Sequence of chain 2.B:
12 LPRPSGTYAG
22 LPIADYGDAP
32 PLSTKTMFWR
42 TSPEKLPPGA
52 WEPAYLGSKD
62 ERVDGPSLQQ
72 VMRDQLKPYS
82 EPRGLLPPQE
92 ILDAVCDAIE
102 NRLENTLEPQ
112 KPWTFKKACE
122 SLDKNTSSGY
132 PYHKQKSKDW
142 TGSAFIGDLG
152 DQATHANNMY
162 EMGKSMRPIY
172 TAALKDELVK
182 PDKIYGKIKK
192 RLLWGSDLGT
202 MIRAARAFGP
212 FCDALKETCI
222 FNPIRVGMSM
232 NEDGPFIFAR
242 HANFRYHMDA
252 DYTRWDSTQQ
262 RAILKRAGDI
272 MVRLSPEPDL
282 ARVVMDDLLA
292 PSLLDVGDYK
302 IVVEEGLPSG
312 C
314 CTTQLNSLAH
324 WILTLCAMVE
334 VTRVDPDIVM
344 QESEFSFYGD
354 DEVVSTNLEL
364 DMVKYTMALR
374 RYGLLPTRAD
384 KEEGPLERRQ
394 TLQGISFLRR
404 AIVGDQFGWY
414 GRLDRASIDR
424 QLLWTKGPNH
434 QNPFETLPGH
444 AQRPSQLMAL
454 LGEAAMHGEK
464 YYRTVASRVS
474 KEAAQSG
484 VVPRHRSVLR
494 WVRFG

A small-molecule ligand and the protein it binds are described below.
Small molecule (SMILES): O=C(Nc1cccc(C(=O)Nc2ccc(S(=O)(=O)O)c3cc(S(=O)(=O)O)cc(S(=O)(=O)O)c23)c1)Nc1cccc(C(=O)Nc2ccc(S(=O)(=O)O)c3cc(S(=O)(=O)O)cc(S(=O)(=O)O)c23)c1

Binding-site contacts:
Ligand atom CBD contacts residue ASP75 of chain 2.B at 3.5 Å.
Ligand atom OAU contacts residue LYS181 of chain 2.B at 3.3 Å (salt-bridge).
Ligand atom CCD contacts residue TRP52 of chain 2.B at 3.6 Å (hydrophobic).
Ligand atom NBM contacts residue SO41 of chain 2.H at 3.5 Å (h-bond).
Ligand atom CBV contacts residue LYS184 of chain 2.B at 3.6 Å.
Ligand atom CCG contacts residue LYS78 of chain 2.B at 3.4 Å.
Ligand atom CCF contacts residue TRP52 of chain 2.B at 3.3 Å (hydrophobic).
Ligand atom OAB contacts residue LYS190 of chain 2.B at 3.2 Å.
Ligand atom OAQ contacts residue TRP52 of chain 2.B at 3.6 Å.
Ligand atom SCK contacts residue LYS188 of chain 2.B at 3.7 Å.
Ligand atom OAA contacts residue GLN76 of chain 2.B at 3.4 Å (h-bond).
Ligand atom OAG contacts residue LYS181 of chain 2.B at 2.9 Å (salt-bridge).
Ligand atom CBX contacts residue TRP52 of chain 2.B at 3.4 Å (hydrophobic).
Ligand atom CCE contacts residue LYS78 of chain 2.B at 3.4 Å.
Ligand atom CCH contacts residue TRP52 of chain 2.B at 3.4 Å (hydrophobic).
Ligand atom NBN contacts residue ASP75 of chain 2.B at 3.4 Å (salt-bridge).
Ligand atom OAR contacts residue LYS188 of chain 2.B at 3.6 Å (salt-bridge).
Ligand atom CBI contacts residue LYS181 of chain 2.B at 3.6 Å.
Ligand atom OAT contacts residue PRO79 of chain 2.B at 3.6 Å.
Ligand atom CBJ contacts residue LYS78 of chain 2.B at 3.5 Å.
Ligand atom CBK contacts residue TRP52 of chain 2.B at 3.3 Å (hydrophobic).
Ligand atom CBB contacts residue ASP75 of chain 2.B at 3.3 Å.
Ligand atom OAI contacts residue LYS78 of chain 2.B at 3.5 Å.
Ligand atom NBL contacts residue SO41 of chain 2.H at 3.3 Å (h-bond).
Ligand atom OAC contacts residue ARG192 of chain 2.B at 3.2 Å (salt-bridge).
Ligand atom SCN contacts residue LYS184 of chain 2.B at 3.0 Å (salt-bridge).
Ligand atom CAV contacts residue ARG255 of chain 2.B at 3.5 Å.
Ligand atom OAU contacts residue LYS184 of chain 2.B at 2.8 Å (salt-bridge).
Ligand atom OAK contacts residue ARG423 of chain 2.B at 3.6 Å.
Ligand atom CBA contacts residue GLU178 of chain 2.B at 3.4 Å.
Ligand atom CBT contacts residue LYS184 of chain 2.B at 3.3 Å.
Ligand atom OAO contacts residue LYS181 of chain 2.B at 3.4 Å (salt-bridge).
Ligand atom OAM contacts residue ARG255 of chain 2.B at 2.8 Å (salt-bridge).
Ligand atom OAO contacts residue LYS184 of chain 2.B at 3.4 Å (salt-bridge).
Ligand atom OAN contacts residue LYS184 of chain 2.B at 2.5 Å (salt-bridge).
Ligand atom OAS contacts residue ARG402 of chain 2.B at 3.2 Å.
Ligand atom CBI contacts residue TRP52 of chain 2.B at 3.5 Å (hydrophobic).
Ligand atom CAX contacts residue SO41 of chain 2.H at 3.6 Å.
Ligand atom OAH contacts residue LYS188 of chain 2.B at 2.8 Å (salt-bridge).
Ligand atom CBG contacts residue LYS184 of chain 2.B at 3.2 Å.